Binding-site contacts:
Ligand atom C10 contacts residue LEU324 of chain 1.A at 3.8 Å (hydrophobic).
Ligand atom O19 contacts residue SER183 of chain 1.A at 2.6 Å (h-bond).
Ligand atom C7 contacts residue LEU324 of chain 1.A at 3.9 Å (hydrophobic).
Ligand atom O19 contacts residue ARG87 of chain 1.A at 2.9 Å (salt-bridge).
Ligand atom O20 contacts residue CYS104 of chain 1.A at 4.0 Å.
Ligand atom N14 contacts residue CYS104 of chain 1.A at 3.9 Å.
Ligand atom S17 contacts residue ASP216 of chain 1.A at 3.1 Å (salt-bridge).
Ligand atom C33 contacts residue FE21 of chain 1.E at 3.8 Å.
Ligand atom O15 contacts residue LEU324 of chain 1.A at 4.0 Å.
Ligand atom O20 contacts residue ARG87 of chain 1.A at 2.7 Å (salt-bridge).
Ligand atom C30 contacts residue ILE187 of chain 1.A at 3.7 Å (hydrophobic).
Ligand atom C33 contacts residue VAL272 of chain 1.A at 4.0 Å (hydrophobic).
Ligand atom C37 contacts residue PRO283 of chain 1.A at 3.9 Å (hydrophobic).
Ligand atom C16 contacts residue HIS214 of chain 1.A at 3.2 Å.
Ligand atom C16 contacts residue FE21 of chain 1.E at 3.4 Å.
Ligand atom C16 contacts residue PHE211 of chain 1.A at 3.6 Å (hydrophobic).
Ligand atom S17 contacts residue FE21 of chain 1.E at 2.3 Å.
Ligand atom C31 contacts residue SER281 of chain 1.A at 3.6 Å.
Ligand atom N11 contacts residue PHE285 of chain 1.A at 3.7 Å.
Ligand atom O42 contacts residue ILE187 of chain 1.A at 3.9 Å.
Ligand atom N14 contacts residue TYR91 of chain 1.A at 3.0 Å (h-bond).
Ligand atom S17 contacts residue PHE285 of chain 1.A at 3.8 Å.
Ligand atom C32 contacts residue SER281 of chain 1.A at 3.8 Å.
Ligand atom O18 contacts residue PHE285 of chain 1.A at 3.4 Å.
Ligand atom C30 contacts residue SER281 of chain 1.A at 3.9 Å.
Ligand atom C3 contacts residue LEU321 of chain 1.A at 3.8 Å (hydrophobic).
Ligand atom C4 contacts residue PHE285 of chain 1.A at 4.0 Å (hydrophobic).
Ligand atom C2 contacts residue CYS104 of chain 1.A at 4.0 Å (hydrophobic).
Ligand atom O15 contacts residue THR331 of chain 1.A at 4.0 Å.
Ligand atom O42 contacts residue SER281 of chain 1.A at 2.7 Å (h-bond).
Ligand atom O43 contacts residue TYR189 of chain 1.A at 2.7 Å (h-bond).
Ligand atom C1 contacts residue SER183 of chain 1.A at 3.6 Å.
Ligand atom C1 contacts residue CYS104 of chain 1.A at 4.0 Å (hydrophobic).
Ligand atom C31 contacts residue TYR189 of chain 1.A at 3.5 Å (hydrophobic).
Ligand atom C1 contacts residue ARG87 of chain 1.A at 3.5 Å.
Ligand atom S17 contacts residue HIS214 of chain 1.A at 3.3 Å (h-bond).
Ligand atom O18 contacts residue PRO283 of chain 1.A at 3.8 Å.
Ligand atom O42 contacts residue TYR189 of chain 1.A at 3.4 Å.
Ligand atom O18 contacts residue ILE187 of chain 1.A at 3.8 Å.
Ligand atom C31 contacts residue ILE187 of chain 1.A at 3.8 Å (hydrophobic).

The protein below binds the small molecule below.
Small molecule (SMILES): CC(C)[C@@H](NC(=O)[C@H](CS)NC(=O)CCC[C@H](N)C(=O)O)C(=O)O

Sequence of chain 1.A:
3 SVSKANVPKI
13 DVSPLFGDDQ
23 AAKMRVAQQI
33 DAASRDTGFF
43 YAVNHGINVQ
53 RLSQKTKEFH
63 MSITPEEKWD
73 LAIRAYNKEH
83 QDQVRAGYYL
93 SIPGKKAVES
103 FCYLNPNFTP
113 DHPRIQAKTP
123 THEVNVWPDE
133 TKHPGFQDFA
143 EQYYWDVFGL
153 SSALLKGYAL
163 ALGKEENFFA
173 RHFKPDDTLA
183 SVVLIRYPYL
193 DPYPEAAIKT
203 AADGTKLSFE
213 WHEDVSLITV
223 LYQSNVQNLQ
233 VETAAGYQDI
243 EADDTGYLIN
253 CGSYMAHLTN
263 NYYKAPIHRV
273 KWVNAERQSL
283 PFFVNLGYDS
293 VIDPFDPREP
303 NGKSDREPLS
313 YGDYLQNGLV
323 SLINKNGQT